Sequence of chain 1.B:
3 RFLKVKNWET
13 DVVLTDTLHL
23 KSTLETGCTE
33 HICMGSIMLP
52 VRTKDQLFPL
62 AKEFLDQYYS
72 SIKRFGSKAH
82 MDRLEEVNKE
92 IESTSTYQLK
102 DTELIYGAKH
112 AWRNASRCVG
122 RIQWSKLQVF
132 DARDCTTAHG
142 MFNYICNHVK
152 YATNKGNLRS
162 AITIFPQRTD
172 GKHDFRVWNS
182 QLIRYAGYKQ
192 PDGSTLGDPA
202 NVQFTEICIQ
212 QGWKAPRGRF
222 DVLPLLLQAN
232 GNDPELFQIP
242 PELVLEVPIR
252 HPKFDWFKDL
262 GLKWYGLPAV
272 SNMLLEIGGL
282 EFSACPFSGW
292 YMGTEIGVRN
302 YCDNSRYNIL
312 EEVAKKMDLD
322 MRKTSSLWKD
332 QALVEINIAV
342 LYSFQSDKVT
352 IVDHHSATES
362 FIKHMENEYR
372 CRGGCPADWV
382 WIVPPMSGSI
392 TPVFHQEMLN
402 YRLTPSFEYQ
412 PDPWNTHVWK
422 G

Binding-site contacts:
Ligand atom N24 contacts residue ASN273 of chain 1.B at 3.3 Å (h-bond).
Ligand atom N02 contacts residue GLU296 of chain 1.B at 2.6 Å (salt-bridge).
Ligand atom C07 contacts residue PHE288 of chain 1.B at 3.7 Å (hydrophobic).
Ligand atom C09 contacts residue GLU296 of chain 1.B at 3.4 Å.
Ligand atom C27 contacts residue ASN273 of chain 1.B at 3.1 Å.
Ligand atom C07 contacts residue GLY290 of chain 1.B at 3.7 Å.
Ligand atom N24 contacts residue TYR410 of chain 1.B at 3.9 Å.
Ligand atom C23 contacts residue ASN273 of chain 1.B at 3.5 Å.
Ligand atom C04 contacts residue HEM1 of chain 1.H at 3.8 Å.
Ligand atom C03 contacts residue PRO269 of chain 1.B at 3.9 Å (hydrophobic).
Ligand atom C23 contacts residue MET274 of chain 1.B at 3.9 Å (hydrophobic).
Ligand atom C14 contacts residue VAL271 of chain 1.B at 4.0 Å (hydrophobic).
Ligand atom C02 contacts residue GLU296 of chain 1.B at 3.4 Å.
Ligand atom C05 contacts residue VAL271 of chain 1.B at 3.7 Å (hydrophobic).
Ligand atom C22 contacts residue HEM1 of chain 1.H at 3.4 Å.
Ligand atom C02 contacts residue HEM1 of chain 1.H at 3.5 Å.
Ligand atom C23 contacts residue HEM1 of chain 1.H at 3.4 Å.
Ligand atom C08 contacts residue HEM1 of chain 1.H at 3.5 Å.
Ligand atom C08 contacts residue GLU296 of chain 1.B at 3.6 Å.
Ligand atom C02 contacts residue TRP291 of chain 1.B at 3.7 Å (hydrophobic).
Ligand atom C07 contacts residue HEM1 of chain 1.H at 3.5 Å.
Ligand atom C03 contacts residue HEM1 of chain 1.H at 3.4 Å.
Ligand atom N11 contacts residue GLN182 of chain 1.B at 3.6 Å (h-bond).
Ligand atom N02 contacts residue HEM1 of chain 1.H at 3.4 Å.
Ligand atom N21 contacts residue HEM1 of chain 1.H at 3.1 Å (h-bond).
Ligand atom C06 contacts residue GLU296 of chain 1.B at 3.5 Å.
Ligand atom C06 contacts residue HEM1 of chain 1.H at 3.9 Å.
Ligand atom N02 contacts residue TYR292 of chain 1.B at 3.7 Å.
Ligand atom N01 contacts residue HEM1 of chain 1.H at 3.7 Å.
Ligand atom C03 contacts residue TRP291 of chain 1.B at 3.9 Å (hydrophobic).
Ligand atom C12 contacts residue GLN182 of chain 1.B at 3.4 Å.
Ligand atom N02 contacts residue MET293 of chain 1.B at 4.0 Å.
Ligand atom N01 contacts residue GLU296 of chain 1.B at 2.7 Å (salt-bridge).
Ligand atom N02 contacts residue TRP291 of chain 1.B at 2.6 Å (h-bond).
Ligand atom N02 contacts residue PRO269 of chain 1.B at 3.9 Å.
Ligand atom C27 contacts residue TYR410 of chain 1.B at 3.5 Å (hydrophobic).
Ligand atom C26 contacts residue HEM1 of chain 1.H at 3.9 Å.
Ligand atom C23 contacts residue TYR410 of chain 1.B at 3.8 Å (hydrophobic).
Ligand atom C25 contacts residue HEM1 of chain 1.H at 3.9 Å.
Ligand atom C25 contacts residue TYR410 of chain 1.B at 3.8 Å (hydrophobic).

The protein below binds the small molecule below.
Small molecule (SMILES): Cc1cc(N)nc(CCc2cncc(N3CCN(C)CC3)c2)c1